Sequence of chain 1.C:
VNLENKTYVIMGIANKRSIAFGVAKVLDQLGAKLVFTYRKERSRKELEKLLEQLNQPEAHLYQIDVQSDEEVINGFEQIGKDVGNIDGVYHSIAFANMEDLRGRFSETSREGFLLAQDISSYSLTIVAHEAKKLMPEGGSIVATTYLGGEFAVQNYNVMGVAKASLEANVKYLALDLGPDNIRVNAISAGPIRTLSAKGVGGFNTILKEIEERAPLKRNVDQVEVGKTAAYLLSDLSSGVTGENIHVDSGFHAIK

Binding-site contacts:
Ligand atom C contacts residue GLY228 of chain 1.C at 4.4 Å.
Ligand atom CB contacts residue GLY229 of chain 1.C at 4.5 Å.
Ligand atom CB contacts residue ARG129 of chain 1.C at 3.7 Å.
Ligand atom O contacts residue GLY228 of chain 1.C at 4.3 Å.
Ligand atom CG contacts residue ARG129 of chain 1.C at 2.6 Å.
Ligand atom N contacts residue ARG129 of chain 1.C at 2.8 Å (salt-bridge).
Ligand atom O contacts residue GLY229 of chain 1.C at 3.7 Å.
Ligand atom CD contacts residue ARG129 of chain 1.C at 3.6 Å.
Ligand atom N contacts residue GLY228 of chain 1.C at 3.9 Å.
Ligand atom C contacts residue GLY229 of chain 1.C at 3.7 Å.
Ligand atom CB contacts residue GLY228 of chain 1.C at 4.4 Å.
Ligand atom O contacts residue VAL227 of chain 1.C at 3.9 Å.
Ligand atom CA contacts residue ARG129 of chain 1.C at 3.8 Å.
Ligand atom OE2 contacts residue ARG129 of chain 1.C at 3.4 Å (salt-bridge).
Ligand atom OXT contacts residue GLY229 of chain 1.C at 3.7 Å.

This small molecule binds to this protein.
Small molecule (SMILES): N[C@@H](CCC(=O)O)C(=O)O